Binding-site contacts:
Ligand atom CM4 contacts residue LEU186 of chain 44.A at 3.8 Å (hydrophobic).
Ligand atom CM2 contacts residue ILE188 of chain 44.A at 3.6 Å (hydrophobic).
Ligand atom F3 contacts residue SER174 of chain 44.A at 3.8 Å.
Ligand atom CM2 contacts residue MET191 of chain 44.A at 3.4 Å (hydrophobic).
Ligand atom N2 contacts residue PHE119 of chain 44.A at 3.5 Å.
Ligand atom CM6 contacts residue ILE123 of chain 44.A at 3.8 Å (hydrophobic).
Ligand atom O1A contacts residue LEU226 of chain 44.A at 3.6 Å.
Ligand atom CM2 contacts residue LEU99 of chain 44.A at 3.3 Å (hydrophobic).
Ligand atom O1B contacts residue LEU99 of chain 44.A at 3.6 Å.
Ligand atom O1 contacts residue TYR197 of chain 44.A at 3.3 Å.
Ligand atom C3A contacts residue LEU226 of chain 44.A at 3.8 Å (hydrophobic).
Ligand atom C2B contacts residue LEU99 of chain 44.A at 3.4 Å (hydrophobic).
Ligand atom F3 contacts residue TYR151 of chain 44.A at 2.9 Å.
Ligand atom F3 contacts residue ALA149 of chain 44.A at 3.6 Å.
Ligand atom C3C contacts residue THR121 of chain 44.A at 3.7 Å.
Ligand atom O1A contacts residue LEU186 of chain 44.A at 3.7 Å.
Ligand atom CM4 contacts residue PRO173 of chain 44.A at 3.7 Å (hydrophobic).
Ligand atom N2 contacts residue TYR197 of chain 44.A at 3.4 Å.
Ligand atom C3A contacts residue LEU186 of chain 44.A at 3.8 Å (hydrophobic).
Ligand atom C2B contacts residue ILE188 of chain 44.A at 3.7 Å (hydrophobic).
Ligand atom F3 contacts residue MET150 of chain 44.A at 3.8 Å.
Ligand atom CM6 contacts residue TRP97 of chain 44.A at 3.6 Å (hydrophobic).
Ligand atom F3 contacts residue PRO173 of chain 44.A at 2.6 Å.
Ligand atom C5B contacts residue ILE123 of chain 44.A at 3.7 Å (hydrophobic).
Ligand atom F2 contacts residue VAL175 of chain 44.A at 3.2 Å.
Ligand atom CM4 contacts residue ALA149 of chain 44.A at 3.6 Å (hydrophobic).
Ligand atom O1 contacts residue PHE119 of chain 44.A at 3.5 Å.
Ligand atom N1A contacts residue LEU226 of chain 44.A at 3.6 Å.
Ligand atom C1B contacts residue LEU99 of chain 44.A at 3.6 Å (hydrophobic).
Ligand atom N3A contacts residue TYR151 of chain 44.A at 3.6 Å.
Ligand atom C2A contacts residue LEU226 of chain 44.A at 3.8 Å (hydrophobic).
Ligand atom C6B contacts residue ILE123 of chain 44.A at 3.8 Å (hydrophobic).
Ligand atom C3B contacts residue ILE188 of chain 44.A at 3.5 Å (hydrophobic).
Ligand atom CM3 contacts residue THR101 of chain 44.A at 3.8 Å.
Ligand atom F1 contacts residue LEU186 of chain 44.A at 3.1 Å.
Ligand atom C6B contacts residue LEU99 of chain 44.A at 3.9 Å (hydrophobic).
Ligand atom C4 contacts residue THR101 of chain 44.A at 3.8 Å.
Ligand atom C3 contacts residue THR101 of chain 44.A at 3.8 Å.
Ligand atom F2 contacts residue ALA149 of chain 44.A at 2.5 Å.
Ligand atom F2 contacts residue SER174 of chain 44.A at 3.7 Å.

Sequence of chain 44.C:
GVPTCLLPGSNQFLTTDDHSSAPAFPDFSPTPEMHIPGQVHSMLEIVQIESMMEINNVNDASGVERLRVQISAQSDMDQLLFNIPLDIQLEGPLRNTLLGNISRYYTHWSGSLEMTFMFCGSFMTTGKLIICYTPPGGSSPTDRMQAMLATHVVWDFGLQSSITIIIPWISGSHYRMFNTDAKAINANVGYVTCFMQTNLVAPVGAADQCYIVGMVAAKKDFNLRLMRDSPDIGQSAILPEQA

Sequence of chain 44.A:
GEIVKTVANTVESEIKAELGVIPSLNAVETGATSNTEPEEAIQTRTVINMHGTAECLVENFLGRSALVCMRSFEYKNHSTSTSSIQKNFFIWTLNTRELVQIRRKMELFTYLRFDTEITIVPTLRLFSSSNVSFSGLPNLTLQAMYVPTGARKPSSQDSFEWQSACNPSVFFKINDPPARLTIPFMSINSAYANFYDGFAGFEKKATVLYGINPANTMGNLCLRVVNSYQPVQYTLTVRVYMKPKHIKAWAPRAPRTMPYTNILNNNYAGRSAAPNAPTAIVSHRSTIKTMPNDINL

This small molecule binds to this protein.
Small molecule (SMILES): Cc1cc(CCCOc2c(C)cc(-c3noc(C(F)(F)F)n3)cc2C)on1

Sequence of chain 46.C:
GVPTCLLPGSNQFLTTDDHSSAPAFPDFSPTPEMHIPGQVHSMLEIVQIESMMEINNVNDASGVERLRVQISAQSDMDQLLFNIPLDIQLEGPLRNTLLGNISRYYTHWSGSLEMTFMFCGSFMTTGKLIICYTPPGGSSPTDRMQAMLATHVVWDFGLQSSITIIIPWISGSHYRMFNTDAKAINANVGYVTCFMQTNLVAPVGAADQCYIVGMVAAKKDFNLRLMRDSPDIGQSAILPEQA